Sequence of chain 1.B:
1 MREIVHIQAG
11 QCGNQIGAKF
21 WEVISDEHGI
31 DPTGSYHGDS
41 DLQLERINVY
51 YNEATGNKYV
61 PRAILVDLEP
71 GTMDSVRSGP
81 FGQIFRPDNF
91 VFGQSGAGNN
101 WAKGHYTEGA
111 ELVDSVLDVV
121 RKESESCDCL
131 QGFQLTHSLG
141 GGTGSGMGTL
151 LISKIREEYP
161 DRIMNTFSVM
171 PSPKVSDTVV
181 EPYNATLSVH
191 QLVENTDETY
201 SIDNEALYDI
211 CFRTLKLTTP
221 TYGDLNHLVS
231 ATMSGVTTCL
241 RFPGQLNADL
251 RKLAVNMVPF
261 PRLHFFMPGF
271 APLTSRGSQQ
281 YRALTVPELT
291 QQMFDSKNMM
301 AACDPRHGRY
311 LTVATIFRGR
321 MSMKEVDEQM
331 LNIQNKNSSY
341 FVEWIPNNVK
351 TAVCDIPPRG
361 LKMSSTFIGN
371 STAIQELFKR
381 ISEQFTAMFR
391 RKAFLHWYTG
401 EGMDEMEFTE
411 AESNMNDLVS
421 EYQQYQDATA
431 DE

Binding-site contacts:
Ligand atom O5 contacts residue PRO220 of chain 1.B at 2.6 Å (h-bond).
Ligand atom CG2 contacts residue VAL328 of chain 1.C at 3.4 Å (hydrophobic).
Ligand atom O contacts residue ASP177 of chain 1.B at 3.0 Å (salt-bridge).
Ligand atom C2 contacts residue THR221 of chain 1.B at 3.6 Å.
Ligand atom N contacts residue PHE351 of chain 1.C at 3.5 Å (h-bond).
Ligand atom CB contacts residue ASN329 of chain 1.C at 3.5 Å.
Ligand atom C contacts residue ASP177 of chain 1.B at 3.7 Å.
Ligand atom C11 contacts residue LYS174 of chain 1.B at 3.5 Å.
Ligand atom C7 contacts residue PRO220 of chain 1.B at 3.6 Å (hydrophobic).
Ligand atom CA contacts residue ASP177 of chain 1.B at 3.6 Å.
Ligand atom CA contacts residue PRO220 of chain 1.B at 3.5 Å (hydrophobic).
Ligand atom CA contacts residue ASN329 of chain 1.C at 3.5 Å.
Ligand atom C1 contacts residue VAL175 of chain 1.B at 3.5 Å (hydrophobic).
Ligand atom O contacts residue ASN329 of chain 1.C at 3.0 Å (h-bond).
Ligand atom O contacts residue THR221 of chain 1.B at 3.5 Å.
Ligand atom C8 contacts residue ASN329 of chain 1.C at 3.2 Å.
Ligand atom O contacts residue SO41 of chain 1.M at 2.6 Å (h-bond).
Ligand atom C13 contacts residue PHE351 of chain 1.C at 3.1 Å (hydrophobic).
Ligand atom C3 contacts residue PRO220 of chain 1.B at 3.6 Å (hydrophobic).
Ligand atom C13 contacts residue ILE332 of chain 1.C at 3.5 Å (hydrophobic).
Ligand atom C1 contacts residue TYR222 of chain 1.B at 3.2 Å (hydrophobic).
Ligand atom C6 contacts residue LYS174 of chain 1.B at 3.5 Å.
Ligand atom O1 contacts residue PRO220 of chain 1.B at 3.2 Å (h-bond).
Ligand atom CG2 contacts residue ASN329 of chain 1.C at 3.4 Å.
Ligand atom CB contacts residue VAL328 of chain 1.C at 3.6 Å (hydrophobic).
Ligand atom O contacts residue THR221 of chain 1.B at 3.4 Å.
Ligand atom N contacts residue ASP177 of chain 1.B at 3.1 Å (salt-bridge).
Ligand atom OXT contacts residue TYR222 of chain 1.B at 2.7 Å (h-bond).
Ligand atom O5 contacts residue THR219 of chain 1.B at 3.5 Å.
Ligand atom O8 contacts residue LYS174 of chain 1.B at 3.5 Å (salt-bridge).
Ligand atom O contacts residue PRO220 of chain 1.B at 3.3 Å (h-bond).
Ligand atom CA contacts residue ASN329 of chain 1.C at 3.7 Å.
Ligand atom O contacts residue PRO325 of chain 1.C at 3.4 Å.
Ligand atom C9 contacts residue ASN329 of chain 1.C at 3.6 Å.
Ligand atom OXT contacts residue THR221 of chain 1.B at 3.6 Å.
Ligand atom C10 contacts residue LYS174 of chain 1.B at 3.3 Å.
Ligand atom C2 contacts residue PRO220 of chain 1.B at 3.5 Å (hydrophobic).
Ligand atom C2 contacts residue TYR222 of chain 1.B at 3.4 Å (hydrophobic).
Ligand atom N contacts residue ASN329 of chain 1.C at 2.8 Å (h-bond).
Ligand atom C1 contacts residue THR221 of chain 1.B at 3.3 Å.

Sequence of chain 1.C:
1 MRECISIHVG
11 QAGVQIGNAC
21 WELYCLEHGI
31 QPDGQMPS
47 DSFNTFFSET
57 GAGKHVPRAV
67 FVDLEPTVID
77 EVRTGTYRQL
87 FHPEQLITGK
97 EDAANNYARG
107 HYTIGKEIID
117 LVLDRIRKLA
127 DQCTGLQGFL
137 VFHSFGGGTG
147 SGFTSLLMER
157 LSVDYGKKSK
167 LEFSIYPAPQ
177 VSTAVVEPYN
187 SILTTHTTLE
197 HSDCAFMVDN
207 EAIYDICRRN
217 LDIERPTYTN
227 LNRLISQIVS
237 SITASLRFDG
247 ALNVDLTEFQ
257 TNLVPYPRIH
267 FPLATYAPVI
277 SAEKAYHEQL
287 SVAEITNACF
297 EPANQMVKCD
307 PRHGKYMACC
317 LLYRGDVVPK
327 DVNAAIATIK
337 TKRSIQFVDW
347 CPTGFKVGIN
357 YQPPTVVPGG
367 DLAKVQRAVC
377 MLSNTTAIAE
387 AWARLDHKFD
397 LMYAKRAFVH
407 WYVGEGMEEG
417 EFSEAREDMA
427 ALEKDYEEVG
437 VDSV

A protein and the small-molecule ligand that binds it are described below.
Small molecule (SMILES): CC[C@@]1(C)Oc2cc(ccc2O)[C@@H](O)[C@H](NC)C(=O)N[C@@H](C(C)C)C(=O)N[C@@H]1C(=O)NCC(=O)O